Binding-site contacts:
Ligand atom O contacts residue MET163 of chain 1.A at 4.3 Å.
Ligand atom O contacts residue HIS248 of chain 1.A at 3.3 Å.
Ligand atom C contacts residue CYS84 of chain 1.A at 3.0 Å (hydrophobic).
Ligand atom O contacts residue CYS84 of chain 1.A at 3.5 Å (h-bond).
Ligand atom OXT contacts residue GLN85 of chain 1.A at 3.4 Å (h-bond).
Ligand atom CA contacts residue CYS84 of chain 1.A at 1.6 Å (hydrophobic).
Ligand atom C contacts residue SER88 of chain 1.A at 4.0 Å.
Ligand atom OXT contacts residue CYS84 of chain 1.A at 4.0 Å.
Ligand atom C contacts residue TYR126 of chain 1.A at 3.3 Å (hydrophobic).
Ligand atom CA contacts residue SER88 of chain 1.A at 3.8 Å.
Ligand atom OXT contacts residue HIS248 of chain 1.A at 3.4 Å.
Ligand atom O contacts residue PHE162 of chain 1.A at 4.1 Å.
Ligand atom CA contacts residue GLN85 of chain 1.A at 3.1 Å.
Ligand atom C contacts residue HIS248 of chain 1.A at 3.5 Å.
Ligand atom C contacts residue GLN85 of chain 1.A at 3.5 Å.
Ligand atom OXT contacts residue SER88 of chain 1.A at 3.4 Å (h-bond).
Ligand atom OXT contacts residue TYR126 of chain 1.A at 2.8 Å (h-bond).
Ligand atom O contacts residue LYS166 of chain 1.A at 3.5 Å.
Ligand atom O contacts residue TYR126 of chain 1.A at 3.1 Å (h-bond).
Ligand atom CA contacts residue PHE162 of chain 1.A at 4.1 Å (hydrophobic).

A protein and the small-molecule ligand that binds it are described below.
Small molecule (SMILES): O=C(O)CO

Sequence of chain 1.A:
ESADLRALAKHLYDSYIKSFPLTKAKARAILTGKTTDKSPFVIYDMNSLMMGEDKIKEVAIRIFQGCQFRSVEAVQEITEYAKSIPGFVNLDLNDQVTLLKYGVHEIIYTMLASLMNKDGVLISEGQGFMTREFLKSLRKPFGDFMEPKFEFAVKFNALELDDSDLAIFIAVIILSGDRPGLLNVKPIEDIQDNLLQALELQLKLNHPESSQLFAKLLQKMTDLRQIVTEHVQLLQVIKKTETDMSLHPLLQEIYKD